Sequence of chain 1.A:
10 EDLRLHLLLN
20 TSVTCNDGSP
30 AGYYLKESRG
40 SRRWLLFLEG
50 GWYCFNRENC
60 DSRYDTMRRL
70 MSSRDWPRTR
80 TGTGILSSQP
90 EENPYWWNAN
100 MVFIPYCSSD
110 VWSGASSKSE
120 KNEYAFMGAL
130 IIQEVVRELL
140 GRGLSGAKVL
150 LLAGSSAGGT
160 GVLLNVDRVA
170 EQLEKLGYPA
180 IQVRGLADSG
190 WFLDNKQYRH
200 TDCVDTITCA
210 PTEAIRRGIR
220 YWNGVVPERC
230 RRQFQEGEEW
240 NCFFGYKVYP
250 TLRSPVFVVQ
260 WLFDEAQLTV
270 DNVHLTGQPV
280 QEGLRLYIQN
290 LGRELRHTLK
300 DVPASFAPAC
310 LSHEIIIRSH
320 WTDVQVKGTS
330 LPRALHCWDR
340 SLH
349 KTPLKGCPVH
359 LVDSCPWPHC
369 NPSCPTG

The small molecule below binds the protein below.
Small molecule (SMILES): Cc1cc(C(=O)O)c(C)n1CC1CC1

Binding-site contacts:
Ligand atom C2 contacts residue PHE191 of chain 1.A at 3.7 Å (hydrophobic).
Ligand atom O contacts residue TRP51 of chain 1.A at 3.5 Å.
Ligand atom C4 contacts residue TYR52 of chain 1.A at 4.1 Å (hydrophobic).
Ligand atom C9 contacts residue TRP51 of chain 1.A at 3.6 Å (hydrophobic).
Ligand atom C contacts residue THR159 of chain 1.A at 3.7 Å.
Ligand atom N contacts residue PHE191 of chain 1.A at 3.4 Å.
Ligand atom C1 contacts residue PHE191 of chain 1.A at 3.5 Å (hydrophobic).
Ligand atom C2 contacts residue TYR52 of chain 1.A at 4.1 Å (hydrophobic).
Ligand atom C6 contacts residue TYR52 of chain 1.A at 3.6 Å (hydrophobic).
Ligand atom C3 contacts residue PHE191 of chain 1.A at 3.6 Å (hydrophobic).
Ligand atom O contacts residue PHE191 of chain 1.A at 4.2 Å.
Ligand atom N contacts residue TYR52 of chain 1.A at 4.0 Å.
Ligand atom O1 contacts residue ALA156 of chain 1.A at 3.1 Å (h-bond).
Ligand atom O1 contacts residue TRP51 of chain 1.A at 3.4 Å (h-bond).
Ligand atom C6 contacts residue ILE214 of chain 1.A at 4.0 Å (hydrophobic).
Ligand atom C7 contacts residue ILE214 of chain 1.A at 4.0 Å (hydrophobic).
Ligand atom O1 contacts residue SER155 of chain 1.A at 3.7 Å.
Ligand atom C8 contacts residue PRO210 of chain 1.A at 3.8 Å (hydrophobic).
Ligand atom C contacts residue PHE191 of chain 1.A at 4.1 Å (hydrophobic).
Ligand atom C4 contacts residue PHE191 of chain 1.A at 3.3 Å (hydrophobic).
Ligand atom C5 contacts residue PHE191 of chain 1.A at 3.5 Å (hydrophobic).
Ligand atom C10 contacts residue ALA156 of chain 1.A at 4.1 Å (hydrophobic).
Ligand atom C10 contacts residue TRP51 of chain 1.A at 4.0 Å (hydrophobic).
Ligand atom C2 contacts residue ALA156 of chain 1.A at 3.8 Å (hydrophobic).
Ligand atom C7 contacts residue PHE243 of chain 1.A at 4.0 Å (hydrophobic).
Ligand atom C8 contacts residue TYR52 of chain 1.A at 3.2 Å (hydrophobic).
Ligand atom C3 contacts residue TYR52 of chain 1.A at 4.1 Å (hydrophobic).
Ligand atom C7 contacts residue TYR52 of chain 1.A at 4.2 Å (hydrophobic).
Ligand atom C9 contacts residue ALA265 of chain 1.A at 4.2 Å (hydrophobic).
Ligand atom C9 contacts residue VAL269 of chain 1.A at 4.2 Å (hydrophobic).
Ligand atom C4 contacts residue TRP51 of chain 1.A at 4.3 Å (hydrophobic).
Ligand atom C contacts residue ILE214 of chain 1.A at 4.2 Å (hydrophobic).
Ligand atom C1 contacts residue TYR52 of chain 1.A at 4.0 Å (hydrophobic).
Ligand atom C10 contacts residue PHE191 of chain 1.A at 4.1 Å (hydrophobic).
Ligand atom C7 contacts residue PRO210 of chain 1.A at 3.2 Å (hydrophobic).
Ligand atom C contacts residue VAL110 of chain 1.A at 3.7 Å (hydrophobic).
Ligand atom C8 contacts residue VAL269 of chain 1.A at 4.1 Å (hydrophobic).
Ligand atom C9 contacts residue PHE191 of chain 1.A at 3.5 Å (hydrophobic).
Ligand atom C1 contacts residue THR159 of chain 1.A at 4.2 Å.
Ligand atom O contacts residue ALA265 of chain 1.A at 3.5 Å.